Sequence of chain 2.A:
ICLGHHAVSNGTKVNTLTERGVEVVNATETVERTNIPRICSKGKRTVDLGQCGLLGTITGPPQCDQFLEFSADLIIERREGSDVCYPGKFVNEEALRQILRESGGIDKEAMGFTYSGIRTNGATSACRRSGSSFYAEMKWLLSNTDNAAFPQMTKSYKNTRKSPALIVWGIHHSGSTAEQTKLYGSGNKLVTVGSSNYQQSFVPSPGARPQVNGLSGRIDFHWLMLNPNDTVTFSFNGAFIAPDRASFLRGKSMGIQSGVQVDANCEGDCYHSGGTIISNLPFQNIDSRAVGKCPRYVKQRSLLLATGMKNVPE

This protein binds this small molecule.
Small molecule (SMILES): CC(=O)N[C@@H]1[C@@H](O)[C@H](O)[C@@H](CO)O[C@H]1O

Binding-site contacts:
Ligand atom C7 contacts residue ASN28 of chain 2.A at 3.4 Å.
Ligand atom O7 contacts residue ASN28 of chain 2.A at 3.6 Å.
Ligand atom O6 contacts residue THR30 of chain 2.A at 3.6 Å.
Ligand atom C2 contacts residue ASN28 of chain 2.A at 2.4 Å.
Ligand atom C5 contacts residue ASN28 of chain 2.A at 3.7 Å.
Ligand atom C6 contacts residue THR30 of chain 2.A at 3.6 Å.
Ligand atom N2 contacts residue ASN28 of chain 2.A at 2.9 Å (h-bond).
Ligand atom C4 contacts residue ASN28 of chain 2.A at 4.2 Å.
Ligand atom O5 contacts residue ASN28 of chain 2.A at 2.4 Å (h-bond).
Ligand atom C1 contacts residue THR309 of chain 2.A at 4.1 Å.
Ligand atom C1 contacts residue ASN28 of chain 2.A at 1.4 Å.
Ligand atom C3 contacts residue ASN28 of chain 2.A at 3.8 Å.
Ligand atom O5 contacts residue THR309 of chain 2.A at 3.7 Å.